A protein and the small-molecule ligand that binds it are described below.
Small molecule (SMILES): O=S(=O)(O)C[C@H](O)[C@@H](O)[C@@H](O)CCO

Binding-site contacts:
Ligand atom C12 contacts residue ASP6 of chain 1.F at 3.0 Å.
Ligand atom C1 contacts residue ASN28 of chain 1.F at 3.4 Å.
Ligand atom O7 contacts residue THR189 of chain 1.F at 3.8 Å.
Ligand atom C5 contacts residue SER133 of chain 1.F at 3.5 Å.
Ligand atom O14 contacts residue ARG30 of chain 1.F at 3.0 Å (salt-bridge).
Ligand atom C3 contacts residue ASN28 of chain 1.F at 3.6 Å.
Ligand atom O15 contacts residue ARG172 of chain 1.F at 3.0 Å (salt-bridge).
Ligand atom O6 contacts residue PHE135 of chain 1.F at 3.4 Å.
Ligand atom C1 contacts residue ASP6 of chain 1.F at 3.7 Å.
Ligand atom O1 contacts residue LYS89 of chain 1.F at 3.0 Å (salt-bridge).
Ligand atom C12 contacts residue ASN28 of chain 1.F at 3.6 Å.
Ligand atom O8 contacts residue LYS89 of chain 1.F at 2.7 Å (salt-bridge).
Ligand atom O15 contacts residue ARG30 of chain 1.F at 3.1 Å (salt-bridge).
Ligand atom C4 contacts residue LYS89 of chain 1.F at 1.3 Å.
Ligand atom S13 contacts residue ASN28 of chain 1.F at 3.9 Å.
Ligand atom O7 contacts residue ALA170 of chain 1.F at 3.3 Å (h-bond).
Ligand atom O14 contacts residue ASN28 of chain 1.F at 2.9 Å (h-bond).
Ligand atom O1 contacts residue ASP6 of chain 1.F at 2.5 Å (salt-bridge).
Ligand atom C12 contacts residue HIS31 of chain 1.F at 3.7 Å.
Ligand atom O8 contacts residue SER133 of chain 1.F at 2.7 Å (h-bond).
Ligand atom C5 contacts residue LYS89 of chain 1.F at 2.2 Å.
Ligand atom O6 contacts residue PHE211 of chain 1.E at 3.7 Å.
Ligand atom O7 contacts residue ASP6 of chain 1.F at 2.5 Å (salt-bridge).
Ligand atom O14 contacts residue HIS31 of chain 1.F at 3.8 Å.
Ligand atom O1 contacts residue THR27 of chain 1.F at 3.8 Å.
Ligand atom S13 contacts residue ARG172 of chain 1.F at 3.3 Å (salt-bridge).
Ligand atom O1 contacts residue HIS31 of chain 1.F at 3.9 Å.
Ligand atom C2 contacts residue PHE135 of chain 1.F at 3.5 Å (hydrophobic).
Ligand atom O1 contacts residue ASN28 of chain 1.F at 3.7 Å.
Ligand atom C2 contacts residue ASN28 of chain 1.F at 3.2 Å.
Ligand atom O8 contacts residue ASN111 of chain 1.F at 3.0 Å (h-bond).
Ligand atom C1 contacts residue LYS89 of chain 1.F at 2.5 Å.
Ligand atom O2 contacts residue TRP138 of chain 1.F at 3.2 Å (h-bond).
Ligand atom C3 contacts residue ASP6 of chain 1.F at 3.2 Å.
Ligand atom C5 contacts residue THR113 of chain 1.F at 3.3 Å.
Ligand atom O1 contacts residue THR26 of chain 1.F at 3.1 Å (h-bond).
Ligand atom O7 contacts residue ALA169 of chain 1.F at 3.5 Å.
Ligand atom O6 contacts residue ASN28 of chain 1.F at 2.4 Å (h-bond).
Ligand atom O2 contacts residue ARG172 of chain 1.F at 2.6 Å (salt-bridge).
Ligand atom S13 contacts residue ARG30 of chain 1.F at 3.5 Å (salt-bridge).

Sequence of chain 1.E:
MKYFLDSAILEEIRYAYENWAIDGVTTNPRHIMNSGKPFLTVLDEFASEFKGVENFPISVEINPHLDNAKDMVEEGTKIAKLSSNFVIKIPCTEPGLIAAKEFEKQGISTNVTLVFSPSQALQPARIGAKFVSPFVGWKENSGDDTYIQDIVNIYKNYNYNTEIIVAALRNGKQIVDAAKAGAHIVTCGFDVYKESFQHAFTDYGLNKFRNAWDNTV

Sequence of chain 1.F:
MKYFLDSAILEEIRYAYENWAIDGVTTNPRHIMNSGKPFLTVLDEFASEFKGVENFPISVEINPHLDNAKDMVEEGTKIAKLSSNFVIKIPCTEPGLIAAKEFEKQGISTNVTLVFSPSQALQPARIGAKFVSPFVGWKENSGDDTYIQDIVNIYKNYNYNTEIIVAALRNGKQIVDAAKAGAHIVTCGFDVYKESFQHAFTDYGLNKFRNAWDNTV